Sequence of chain 1.B:
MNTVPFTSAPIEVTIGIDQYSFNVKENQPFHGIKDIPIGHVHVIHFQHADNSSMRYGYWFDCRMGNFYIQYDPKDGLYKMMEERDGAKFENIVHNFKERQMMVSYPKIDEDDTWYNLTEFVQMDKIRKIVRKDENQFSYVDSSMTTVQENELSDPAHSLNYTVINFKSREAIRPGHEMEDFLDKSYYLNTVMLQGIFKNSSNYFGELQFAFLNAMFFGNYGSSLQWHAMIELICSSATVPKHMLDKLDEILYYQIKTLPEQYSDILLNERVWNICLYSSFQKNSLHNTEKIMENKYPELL

Binding-site contacts:
Ligand atom C6 contacts residue PRO267 of chain 1.B at 3.5 Å (hydrophobic).
Ligand atom C10 contacts residue SER25 of chain 1.B at 4.2 Å.
Ligand atom C11 contacts residue ILE19 of chain 1.B at 3.7 Å (hydrophobic).
Ligand atom C5 contacts residue PHE224 of chain 1.B at 4.1 Å (hydrophobic).
Ligand atom O1 contacts residue HIS49 of chain 1.B at 3.4 Å.
Ligand atom O1 contacts residue SER25 of chain 1.B at 3.5 Å.
Ligand atom C11 contacts residue HIS49 of chain 1.B at 3.6 Å.
Ligand atom C11 contacts residue PHE50 of chain 1.B at 3.9 Å (hydrophobic).
Ligand atom C5 contacts residue TYR270 of chain 1.B at 3.9 Å (hydrophobic).
Ligand atom C4 contacts residue MET223 of chain 1.B at 4.2 Å (hydrophobic).
Ligand atom C1 contacts residue PHE224 of chain 1.B at 3.7 Å (hydrophobic).
Ligand atom C11 contacts residue GLN51 of chain 1.B at 4.0 Å.
Ligand atom C contacts residue GLN23 of chain 1.B at 3.5 Å.
Ligand atom C5 contacts residue PRO267 of chain 1.B at 4.1 Å (hydrophobic).
Ligand atom O contacts residue TYR270 of chain 1.B at 4.2 Å.
Ligand atom C2 contacts residue PHE224 of chain 1.B at 3.6 Å (hydrophobic).
Ligand atom O1 contacts residue GLY20 of chain 1.B at 3.9 Å.
Ligand atom C4 contacts residue PHE224 of chain 1.B at 4.0 Å (hydrophobic).
Ligand atom C7 contacts residue TYR270 of chain 1.B at 3.9 Å (hydrophobic).
Ligand atom C11 contacts residue GLY20 of chain 1.B at 3.5 Å.
Ligand atom C11 contacts residue THR18 of chain 1.B at 3.2 Å.
Ligand atom C1 contacts residue PRO267 of chain 1.B at 4.2 Å (hydrophobic).
Ligand atom N contacts residue ARG59 of chain 1.B at 3.8 Å.
Ligand atom C10 contacts residue THR18 of chain 1.B at 3.7 Å.
Ligand atom C7 contacts residue MET223 of chain 1.B at 4.0 Å (hydrophobic).
Ligand atom C3 contacts residue HIS49 of chain 1.B at 4.3 Å.
Ligand atom C contacts residue PHE224 of chain 1.B at 4.0 Å (hydrophobic).
Ligand atom C7 contacts residue PHE224 of chain 1.B at 3.5 Å (hydrophobic).
Ligand atom C9 contacts residue GLN51 of chain 1.B at 4.0 Å.
Ligand atom C1 contacts residue GLN23 of chain 1.B at 4.2 Å.
Ligand atom C8 contacts residue ARG59 of chain 1.B at 4.2 Å.
Ligand atom C5 contacts residue MET223 of chain 1.B at 3.5 Å (hydrophobic).
Ligand atom C10 contacts residue HIS49 of chain 1.B at 3.8 Å.
Ligand atom N contacts residue PHE224 of chain 1.B at 3.5 Å (h-bond).
Ligand atom C2 contacts residue GLN23 of chain 1.B at 3.9 Å.
Ligand atom C7 contacts residue ARG59 of chain 1.B at 3.6 Å.
Ligand atom C9 contacts residue THR18 of chain 1.B at 4.0 Å.
Ligand atom C3 contacts residue PHE224 of chain 1.B at 3.8 Å (hydrophobic).
Ligand atom C6 contacts residue MET223 of chain 1.B at 3.7 Å (hydrophobic).
Ligand atom C6 contacts residue PHE224 of chain 1.B at 4.2 Å (hydrophobic).

A small-molecule ligand and the protein it binds are described below.
Small molecule (SMILES): CC(=O)CC(=O)NCc1ccc(C)cc1